Sequence of chain 1.FC:
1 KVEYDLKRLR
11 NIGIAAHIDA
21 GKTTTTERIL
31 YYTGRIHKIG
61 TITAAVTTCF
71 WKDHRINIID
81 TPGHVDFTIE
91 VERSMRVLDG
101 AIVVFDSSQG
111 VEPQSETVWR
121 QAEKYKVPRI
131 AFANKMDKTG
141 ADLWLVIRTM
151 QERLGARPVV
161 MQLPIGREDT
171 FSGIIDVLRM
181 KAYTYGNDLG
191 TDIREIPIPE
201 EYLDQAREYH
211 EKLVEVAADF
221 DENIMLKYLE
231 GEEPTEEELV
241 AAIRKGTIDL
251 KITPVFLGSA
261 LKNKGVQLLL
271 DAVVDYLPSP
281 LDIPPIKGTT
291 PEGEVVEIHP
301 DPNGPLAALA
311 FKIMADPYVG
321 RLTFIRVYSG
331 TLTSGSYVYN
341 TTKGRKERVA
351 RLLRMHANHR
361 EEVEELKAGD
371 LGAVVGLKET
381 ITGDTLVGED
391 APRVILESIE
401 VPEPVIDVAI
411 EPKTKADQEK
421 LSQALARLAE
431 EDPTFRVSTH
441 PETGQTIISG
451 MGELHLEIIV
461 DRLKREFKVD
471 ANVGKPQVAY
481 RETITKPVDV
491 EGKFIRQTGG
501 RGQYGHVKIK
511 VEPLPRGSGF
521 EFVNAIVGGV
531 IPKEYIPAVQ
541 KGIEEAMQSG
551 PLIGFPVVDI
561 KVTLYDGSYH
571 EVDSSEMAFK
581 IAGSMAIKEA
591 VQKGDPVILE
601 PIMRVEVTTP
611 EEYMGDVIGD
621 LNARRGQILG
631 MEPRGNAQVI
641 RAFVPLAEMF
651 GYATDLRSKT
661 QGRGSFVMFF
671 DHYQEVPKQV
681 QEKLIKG

Sequence of chain 1.TB:
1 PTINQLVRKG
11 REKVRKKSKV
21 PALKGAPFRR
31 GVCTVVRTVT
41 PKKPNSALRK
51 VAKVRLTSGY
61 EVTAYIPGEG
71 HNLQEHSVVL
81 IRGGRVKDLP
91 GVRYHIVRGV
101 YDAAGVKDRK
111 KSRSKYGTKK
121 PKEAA

Binding-site contacts:
Ligand atom N2 contacts residue GLU545 of chain 1.FC at 3.9 Å.
Ligand atom OS contacts residue THR40 of chain 1.TB at 4.4 Å.

A protein and the small-molecule ligand that binds it are described below.
Small molecule (SMILES): NCCC[C@H](N)CC(=O)N[C@H]1CNC(=O)[C@H]([C@H]2C[C@H](O)N=C(N)N2)NC(=O)/C(=C/NC(N)=O)NC(=O)[C@H](CO)NC(=O)[C@H](CO)NC1=O